A protein and the small-molecule ligand that binds it are described below.
Small molecule (SMILES): O=C(c1ccc2snnc2c1)N1CCOCC1

Binding-site contacts:
Ligand atom C06 contacts residue TYR88 of chain 1.A at 4.2 Å (hydrophobic).
Ligand atom C05 contacts residue LYS61 of chain 1.A at 4.5 Å.
Ligand atom S17 contacts residue HIS157 of chain 1.A at 3.9 Å.
Ligand atom C02 contacts residue HIS157 of chain 1.A at 3.9 Å.
Ligand atom C06 contacts residue HIS157 of chain 1.A at 4.2 Å.
Ligand atom N16 contacts residue HIS157 of chain 1.A at 3.8 Å.
Ligand atom C05 contacts residue TYR88 of chain 1.A at 4.1 Å (hydrophobic).
Ligand atom N16 contacts residue LYS61 of chain 1.A at 3.9 Å.
Ligand atom C02 contacts residue GLU146 of chain 1.A at 4.1 Å.
Ligand atom C04 contacts residue TYR88 of chain 1.A at 3.9 Å (hydrophobic).
Ligand atom N15 contacts residue LYS61 of chain 1.A at 3.4 Å.
Ligand atom C11 contacts residue TYR88 of chain 1.A at 3.2 Å (hydrophobic).
Ligand atom N15 contacts residue TYR88 of chain 1.A at 4.0 Å.
Ligand atom C03 contacts residue TYR88 of chain 1.A at 4.1 Å (hydrophobic).
Ligand atom C03 contacts residue PHE91 of chain 1.A at 3.9 Å (hydrophobic).
Ligand atom C03 contacts residue HIS157 of chain 1.A at 3.6 Å.
Ligand atom C04 contacts residue HIS157 of chain 1.A at 3.4 Å.
Ligand atom C10 contacts residue TYR88 of chain 1.A at 3.2 Å (hydrophobic).
Ligand atom C01 contacts residue GLU146 of chain 1.A at 4.3 Å.
Ligand atom S17 contacts residue PHE91 of chain 1.A at 3.7 Å.
Ligand atom C02 contacts residue TYR88 of chain 1.A at 4.2 Å (hydrophobic).
Ligand atom C05 contacts residue HIS157 of chain 1.A at 3.7 Å.
Ligand atom S17 contacts residue ARG219 of chain 1.A at 4.2 Å.
Ligand atom N16 contacts residue PHE91 of chain 1.A at 4.5 Å.
Ligand atom N16 contacts residue PRO121 of chain 1.A at 3.8 Å.
Ligand atom N16 contacts residue TYR88 of chain 1.A at 4.2 Å.
Ligand atom S17 contacts residue PRO121 of chain 1.A at 3.6 Å.
Ligand atom C14 contacts residue GLU248 of chain 1.A at 4.1 Å.
Ligand atom C02 contacts residue PHE91 of chain 1.A at 3.8 Å (hydrophobic).
Ligand atom O12 contacts residue TYR88 of chain 1.A at 4.4 Å.
Ligand atom C01 contacts residue TYR88 of chain 1.A at 4.3 Å (hydrophobic).
Ligand atom N15 contacts residue HIS157 of chain 1.A at 3.4 Å.
Ligand atom C04 contacts residue LYS61 of chain 1.A at 4.4 Å.
Ligand atom C01 contacts residue HIS157 of chain 1.A at 4.3 Å.

Sequence of chain 1.A:
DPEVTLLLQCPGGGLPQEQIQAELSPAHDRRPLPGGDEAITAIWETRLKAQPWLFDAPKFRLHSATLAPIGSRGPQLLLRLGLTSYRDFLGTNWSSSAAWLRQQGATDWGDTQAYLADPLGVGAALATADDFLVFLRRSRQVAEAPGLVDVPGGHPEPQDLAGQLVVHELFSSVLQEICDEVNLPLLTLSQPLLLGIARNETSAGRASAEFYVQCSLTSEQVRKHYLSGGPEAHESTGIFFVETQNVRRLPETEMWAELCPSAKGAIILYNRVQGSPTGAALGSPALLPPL